This small molecule binds to this protein.
Small molecule (SMILES): CC(=O)N[C@@H]1[C@@H](O)[C@H](O)[C@@H](CO)O[C@H]1O

Sequence of chain 44.D:
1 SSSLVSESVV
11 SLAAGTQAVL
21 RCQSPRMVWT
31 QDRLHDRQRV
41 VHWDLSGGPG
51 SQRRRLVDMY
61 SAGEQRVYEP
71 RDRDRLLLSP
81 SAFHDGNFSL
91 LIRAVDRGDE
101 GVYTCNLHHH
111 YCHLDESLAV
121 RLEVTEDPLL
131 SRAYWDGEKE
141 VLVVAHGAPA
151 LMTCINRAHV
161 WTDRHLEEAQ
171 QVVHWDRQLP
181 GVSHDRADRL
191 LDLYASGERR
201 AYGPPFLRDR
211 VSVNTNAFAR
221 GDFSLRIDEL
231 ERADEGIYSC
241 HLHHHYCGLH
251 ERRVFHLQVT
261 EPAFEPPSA

Binding-site contacts:
Ligand atom O5 contacts residue SER89 of chain 44.D at 2.8 Å (h-bond).
Ligand atom C7 contacts residue ASN87 of chain 44.D at 3.8 Å.
Ligand atom C6 contacts residue SER89 of chain 44.D at 3.6 Å.
Ligand atom C4 contacts residue ASN87 of chain 44.D at 4.2 Å.
Ligand atom C8 contacts residue ILE155 of chain 44.D at 3.7 Å (hydrophobic).
Ligand atom C3 contacts residue ASN87 of chain 44.D at 3.8 Å.
Ligand atom O6 contacts residue LEU91 of chain 44.D at 4.0 Å.
Ligand atom C4 contacts residue LEU151 of chain 44.D at 4.0 Å (hydrophobic).
Ligand atom O4 contacts residue LEU151 of chain 44.D at 3.3 Å.
Ligand atom N2 contacts residue ILE155 of chain 44.D at 4.1 Å.
Ligand atom C5 contacts residue LEU151 of chain 44.D at 3.8 Å (hydrophobic).
Ligand atom O6 contacts residue SER89 of chain 44.D at 2.8 Å (h-bond).
Ligand atom C2 contacts residue ASN87 of chain 44.D at 2.4 Å.
Ligand atom C6 contacts residue LEU151 of chain 44.D at 3.7 Å (hydrophobic).
Ligand atom C1 contacts residue SER89 of chain 44.D at 3.3 Å.
Ligand atom O5 contacts residue ASN87 of chain 44.D at 2.3 Å (h-bond).
Ligand atom N2 contacts residue ASN87 of chain 44.D at 2.9 Å (h-bond).
Ligand atom C5 contacts residue ASN87 of chain 44.D at 3.7 Å.
Ligand atom O6 contacts residue LEU151 of chain 44.D at 3.4 Å.
Ligand atom O7 contacts residue ASN87 of chain 44.D at 4.1 Å.
Ligand atom C6 contacts residue LEU91 of chain 44.D at 4.2 Å (hydrophobic).
Ligand atom C7 contacts residue ILE155 of chain 44.D at 4.3 Å (hydrophobic).
Ligand atom C3 contacts residue LEU151 of chain 44.D at 4.2 Å (hydrophobic).
Ligand atom C1 contacts residue ASN87 of chain 44.D at 1.4 Å.
Ligand atom C5 contacts residue SER89 of chain 44.D at 3.3 Å.